The protein below binds the small molecule below.
Small molecule (SMILES): CC(=O)N[C@@H]1[C@@H](O)[C@H](O)[C@@H](CO)O[C@H]1O

Sequence of chain 1.D:
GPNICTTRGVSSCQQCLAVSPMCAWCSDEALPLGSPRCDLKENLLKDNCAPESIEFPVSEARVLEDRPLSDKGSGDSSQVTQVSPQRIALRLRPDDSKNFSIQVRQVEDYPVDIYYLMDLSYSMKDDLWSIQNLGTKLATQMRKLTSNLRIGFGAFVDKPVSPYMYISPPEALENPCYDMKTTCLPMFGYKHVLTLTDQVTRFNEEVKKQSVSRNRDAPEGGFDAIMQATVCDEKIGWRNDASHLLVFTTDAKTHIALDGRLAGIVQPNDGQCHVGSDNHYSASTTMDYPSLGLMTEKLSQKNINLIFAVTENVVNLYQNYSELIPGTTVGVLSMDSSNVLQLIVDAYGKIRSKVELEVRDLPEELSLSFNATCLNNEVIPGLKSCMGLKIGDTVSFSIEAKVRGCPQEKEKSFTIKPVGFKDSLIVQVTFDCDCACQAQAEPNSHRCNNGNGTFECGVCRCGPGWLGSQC

Binding-site contacts:
Ligand atom O7 contacts residue PHE100 of chain 1.D at 4.1 Å.
Ligand atom O6 contacts residue NAG2 of chain 1.L at 3.4 Å (h-bond).
Ligand atom N2 contacts residue LYS98 of chain 1.D at 3.8 Å.
Ligand atom O7 contacts residue SER101 of chain 1.D at 3.5 Å (h-bond).
Ligand atom O7 contacts residue ASN99 of chain 1.D at 4.1 Å.
Ligand atom C7 contacts residue LYS98 of chain 1.D at 4.3 Å.
Ligand atom C1 contacts residue ASN99 of chain 1.D at 1.4 Å.
Ligand atom C7 contacts residue ASN99 of chain 1.D at 3.7 Å.
Ligand atom C3 contacts residue ASN99 of chain 1.D at 3.8 Å.
Ligand atom C8 contacts residue LYS98 of chain 1.D at 3.8 Å.
Ligand atom C7 contacts residue PHE100 of chain 1.D at 4.2 Å (hydrophobic).
Ligand atom C2 contacts residue ASN99 of chain 1.D at 2.4 Å.
Ligand atom C8 contacts residue PHE100 of chain 1.D at 4.1 Å (hydrophobic).
Ligand atom N2 contacts residue ASN99 of chain 1.D at 3.0 Å (h-bond).
Ligand atom C8 contacts residue ASN99 of chain 1.D at 3.4 Å.
Ligand atom C5 contacts residue ASN99 of chain 1.D at 3.6 Å.
Ligand atom C4 contacts residue ASN99 of chain 1.D at 4.2 Å.
Ligand atom O5 contacts residue ASN99 of chain 1.D at 2.3 Å (h-bond).